Sequence of chain 1.E:
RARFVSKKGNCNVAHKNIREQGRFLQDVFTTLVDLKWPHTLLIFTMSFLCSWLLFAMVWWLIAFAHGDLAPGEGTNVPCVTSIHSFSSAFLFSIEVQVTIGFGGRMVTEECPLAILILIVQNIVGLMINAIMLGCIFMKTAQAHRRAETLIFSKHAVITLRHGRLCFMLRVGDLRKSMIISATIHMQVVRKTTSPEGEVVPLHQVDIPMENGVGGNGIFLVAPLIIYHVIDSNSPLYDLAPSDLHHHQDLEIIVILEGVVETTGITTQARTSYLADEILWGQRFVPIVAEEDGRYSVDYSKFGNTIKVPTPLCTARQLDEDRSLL

Binding-site contacts:
Ligand atom C2 contacts residue LEU205 of chain 1.G at 4.0 Å (hydrophobic).
Ligand atom O5' contacts residue LYS185 of chain 1.G at 3.5 Å (salt-bridge).
Ligand atom C6 contacts residue ASN48 of chain 1.E at 4.3 Å.
Ligand atom C8 contacts residue ARG50 of chain 1.E at 3.1 Å.
Ligand atom N1 contacts residue TYR330 of chain 1.G at 3.9 Å.
Ligand atom N3 contacts residue LEU205 of chain 1.G at 4.3 Å.
Ligand atom C2 contacts residue ARG50 of chain 1.E at 3.6 Å.
Ligand atom O4' contacts residue ILE182 of chain 1.G at 3.4 Å.
Ligand atom O2G contacts residue ARG50 of chain 1.E at 3.6 Å (salt-bridge).
Ligand atom N6 contacts residue TYR330 of chain 1.G at 3.3 Å.
Ligand atom N1 contacts residue ARG50 of chain 1.E at 3.2 Å (salt-bridge).
Ligand atom N1 contacts residue ASN48 of chain 1.E at 4.0 Å.
Ligand atom C1' contacts residue ILE182 of chain 1.G at 3.7 Å (hydrophobic).
Ligand atom O1A contacts residue GLY334 of chain 1.G at 3.1 Å.
Ligand atom C6 contacts residue ARG50 of chain 1.E at 4.0 Å.
Ligand atom N1 contacts residue ILE49 of chain 1.E at 4.1 Å.
Ligand atom N6 contacts residue ARG50 of chain 1.E at 4.2 Å.
Ligand atom N7 contacts residue ARG50 of chain 1.E at 3.2 Å (salt-bridge).
Ligand atom O5' contacts residue SER184 of chain 1.G at 4.1 Å.
Ligand atom C4' contacts residue PHE183 of chain 1.G at 3.3 Å (hydrophobic).
Ligand atom C6 contacts residue TYR330 of chain 1.G at 3.8 Å (hydrophobic).
Ligand atom N7 contacts residue TYR330 of chain 1.G at 4.3 Å.
Ligand atom O1B contacts residue LYS185 of chain 1.G at 3.2 Å.
Ligand atom N6 contacts residue ASN48 of chain 1.E at 3.5 Å (h-bond).
Ligand atom C4 contacts residue ARG50 of chain 1.E at 3.7 Å.
Ligand atom O1A contacts residue PHE333 of chain 1.G at 3.7 Å.
Ligand atom C5' contacts residue PHE183 of chain 1.G at 3.3 Å (hydrophobic).
Ligand atom C5' contacts residue SER184 of chain 1.G at 4.0 Å.
Ligand atom O4' contacts residue PHE183 of chain 1.G at 4.0 Å.
Ligand atom PB contacts residue LYS185 of chain 1.G at 4.1 Å.
Ligand atom C5' contacts residue PHE333 of chain 1.G at 3.9 Å (hydrophobic).
Ligand atom N3 contacts residue ARG50 of chain 1.E at 4.0 Å.
Ligand atom C2' contacts residue ARG50 of chain 1.E at 4.0 Å.
Ligand atom O5' contacts residue PHE183 of chain 1.G at 3.9 Å.
Ligand atom O3B contacts residue LYS185 of chain 1.G at 4.1 Å.
Ligand atom O3A contacts residue LYS185 of chain 1.G at 3.6 Å.
Ligand atom PA contacts residue LYS185 of chain 1.G at 4.3 Å.
Ligand atom C5' contacts residue LYS185 of chain 1.G at 4.2 Å.
Ligand atom C5 contacts residue ARG50 of chain 1.E at 3.7 Å.
Ligand atom N9 contacts residue ARG50 of chain 1.E at 3.6 Å (salt-bridge).

Sequence of chain 1.G:
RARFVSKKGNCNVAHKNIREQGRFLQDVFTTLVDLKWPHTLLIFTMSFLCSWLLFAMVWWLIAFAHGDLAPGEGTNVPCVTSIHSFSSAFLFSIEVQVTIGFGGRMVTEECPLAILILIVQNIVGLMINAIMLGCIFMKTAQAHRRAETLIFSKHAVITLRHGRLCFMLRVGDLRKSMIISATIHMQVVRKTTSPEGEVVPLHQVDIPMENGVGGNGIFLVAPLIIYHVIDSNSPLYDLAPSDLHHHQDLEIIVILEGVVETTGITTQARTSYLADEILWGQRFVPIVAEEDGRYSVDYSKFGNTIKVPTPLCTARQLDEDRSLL

This small molecule binds to this protein.
Small molecule (SMILES): Nc1ncnc2c1ncn2[C@@H]1O[C@H](COP(=O)(O)OP(=O)(O)OP(O)(O)=S)[C@@H](O)[C@H]1O